This protein binds this small molecule.
Small molecule (SMILES): COC(=O)N[C@@H](C)C(=O)N[C@@H](Cc1ccccc1)[C@@H](O)C[C@H](Cc1ccccc1)NC(=O)O[C@H]1CO[C@H]2OCC[C@H]21

Sequence of chain 1.B:
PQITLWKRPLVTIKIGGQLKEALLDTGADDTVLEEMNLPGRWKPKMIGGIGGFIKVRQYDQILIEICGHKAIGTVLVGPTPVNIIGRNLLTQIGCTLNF

Sequence of chain 1.A:
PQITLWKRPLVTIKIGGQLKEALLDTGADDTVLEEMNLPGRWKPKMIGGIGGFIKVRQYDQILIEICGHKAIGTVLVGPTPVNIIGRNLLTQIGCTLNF

Binding-site contacts:
Ligand atom C34 contacts residue ASP29 of chain 1.A at 3.2 Å.
Ligand atom C14 contacts residue GLY27 of chain 1.A at 3.3 Å.
Ligand atom C34 contacts residue ARG8 of chain 1.B at 3.6 Å.
Ligand atom C02 contacts residue GLY27 of chain 1.B at 3.7 Å.
Ligand atom C03 contacts residue ASP25 of chain 1.A at 2.8 Å.
Ligand atom C05 contacts residue ASP25 of chain 1.B at 3.1 Å.
Ligand atom C27 contacts residue GLY49 of chain 1.B at 3.5 Å.
Ligand atom O12 contacts residue GLY49 of chain 1.A at 3.5 Å.
Ligand atom N29 contacts residue GLY48 of chain 1.A at 2.9 Å (h-bond).
Ligand atom O21 contacts residue ALA28 of chain 1.B at 3.6 Å.
Ligand atom N01 contacts residue GLY27 of chain 1.B at 3.0 Å (h-bond).
Ligand atom C30 contacts residue GLY48 of chain 1.A at 3.6 Å.
Ligand atom C41 contacts residue GLY48 of chain 1.B at 3.0 Å.
Ligand atom C31 contacts residue ILE50 of chain 1.B at 3.2 Å (hydrophobic).
Ligand atom O33 contacts residue ALA28 of chain 1.A at 3.3 Å.
Ligand atom C17 contacts residue GLY49 of chain 1.A at 3.5 Å.
Ligand atom C22 contacts residue GLY48 of chain 1.B at 3.7 Å.
Ligand atom O10 contacts residue GLY27 of chain 1.A at 3.4 Å.
Ligand atom C16 contacts residue PRO81 of chain 1.B at 3.7 Å (hydrophobic).
Ligand atom C27 contacts residue PRO81 of chain 1.A at 3.5 Å (hydrophobic).
Ligand atom O10 contacts residue ASP25 of chain 1.A at 2.5 Å (salt-bridge).
Ligand atom C28 contacts residue ILE50 of chain 1.B at 3.7 Å (hydrophobic).
Ligand atom C06 contacts residue ASP25 of chain 1.B at 3.7 Å.
Ligand atom N07 contacts residue GLY27 of chain 1.A at 3.4 Å (h-bond).
Ligand atom C24 contacts residue VAL82 of chain 1.A at 3.7 Å (hydrophobic).
Ligand atom C05 contacts residue ASP25 of chain 1.A at 3.2 Å.
Ligand atom C17 contacts residue PRO81 of chain 1.B at 3.4 Å (hydrophobic).
Ligand atom C37 contacts residue ASP29 of chain 1.B at 3.6 Å.
Ligand atom O36 contacts residue ASP30 of chain 1.B at 3.1 Å (salt-bridge).
Ligand atom O33 contacts residue GLY27 of chain 1.A at 3.7 Å.
Ligand atom O32 contacts residue GLY48 of chain 1.A at 3.4 Å (h-bond).
Ligand atom O10 contacts residue ASP25 of chain 1.B at 2.6 Å (salt-bridge).
Ligand atom C11 contacts residue ASP25 of chain 1.B at 3.0 Å.
Ligand atom O39 contacts residue ASP29 of chain 1.B at 2.8 Å (salt-bridge).
Ligand atom O33 contacts residue ASP29 of chain 1.A at 2.9 Å (salt-bridge).
Ligand atom C04 contacts residue ILE84 of chain 1.A at 3.7 Å (hydrophobic).
Ligand atom C38 contacts residue GLY48 of chain 1.B at 3.1 Å.
Ligand atom C17 contacts residue ILE50 of chain 1.A at 3.6 Å (hydrophobic).
Ligand atom O36 contacts residue ALA28 of chain 1.B at 3.6 Å.
Ligand atom O36 contacts residue ASP29 of chain 1.B at 3.2 Å (salt-bridge).